Binding-site contacts:
Ligand atom C2 contacts residue TYR175 of chain 1.B at 4.1 Å (hydrophobic).
Ligand atom C16 contacts residue GLU171 of chain 1.B at 3.5 Å.
Ligand atom C11 contacts residue GLU171 of chain 1.B at 3.5 Å.
Ligand atom C3 contacts residue TYR175 of chain 1.B at 4.0 Å (hydrophobic).
Ligand atom C8 contacts residue GLU171 of chain 1.B at 3.6 Å.
Ligand atom C9 contacts residue ASP250 of chain 1.B at 4.0 Å.
Ligand atom C1 contacts residue GLY243 of chain 1.B at 3.5 Å.
Ligand atom C5 contacts residue ARG246 of chain 1.B at 3.8 Å.
Ligand atom CL contacts residue GLY243 of chain 1.B at 3.6 Å.
Ligand atom C8 contacts residue ARG246 of chain 1.B at 3.1 Å.
Ligand atom N1 contacts residue TYR175 of chain 1.B at 3.6 Å.
Ligand atom N1 contacts residue ARG246 of chain 1.B at 3.6 Å.
Ligand atom CL contacts residue TYR175 of chain 1.B at 4.0 Å.
Ligand atom C12 contacts residue GLU171 of chain 1.B at 3.5 Å.
Ligand atom C2 contacts residue GLY243 of chain 1.B at 3.5 Å.
Ligand atom C4 contacts residue ARG246 of chain 1.B at 3.6 Å.
Ligand atom CL contacts residue ARG179 of chain 1.B at 4.0 Å.
Ligand atom C14 contacts residue GLU171 of chain 1.B at 3.5 Å.
Ligand atom C15 contacts residue ARG246 of chain 1.B at 3.7 Å.
Ligand atom C8 contacts residue TYR175 of chain 1.B at 3.7 Å (hydrophobic).
Ligand atom CL contacts residue LYS247 of chain 1.B at 3.8 Å.
Ligand atom C6 contacts residue TYR175 of chain 1.B at 3.2 Å (hydrophobic).
Ligand atom C6 contacts residue GLY243 of chain 1.B at 3.7 Å.
Ligand atom C14 contacts residue ARG246 of chain 1.B at 4.1 Å.
Ligand atom C9 contacts residue ARG246 of chain 1.B at 3.6 Å.
Ligand atom C13 contacts residue GLU171 of chain 1.B at 3.0 Å.
Ligand atom O contacts residue GLU171 of chain 1.B at 2.6 Å (salt-bridge).
Ligand atom C7 contacts residue ARG246 of chain 1.B at 3.3 Å.
Ligand atom C10 contacts residue ARG246 of chain 1.B at 4.0 Å.
Ligand atom C12 contacts residue GLU174 of chain 1.B at 3.8 Å.
Ligand atom C2 contacts residue ARG179 of chain 1.B at 3.8 Å.
Ligand atom C1 contacts residue TYR175 of chain 1.B at 3.5 Å (hydrophobic).
Ligand atom C7 contacts residue TYR175 of chain 1.B at 3.9 Å (hydrophobic).
Ligand atom C5 contacts residue TYR175 of chain 1.B at 3.3 Å (hydrophobic).
Ligand atom CL contacts residue PO41 of chain 1.J at 3.9 Å.
Ligand atom C6 contacts residue LYS247 of chain 1.B at 4.0 Å.
Ligand atom C4 contacts residue TYR175 of chain 1.B at 3.6 Å (hydrophobic).
Ligand atom N2 contacts residue ARG246 of chain 1.B at 3.7 Å.
Ligand atom C9 contacts residue TYR175 of chain 1.B at 3.8 Å (hydrophobic).
Ligand atom C9 contacts residue GLU171 of chain 1.B at 4.0 Å.

Sequence of chain 1.B:
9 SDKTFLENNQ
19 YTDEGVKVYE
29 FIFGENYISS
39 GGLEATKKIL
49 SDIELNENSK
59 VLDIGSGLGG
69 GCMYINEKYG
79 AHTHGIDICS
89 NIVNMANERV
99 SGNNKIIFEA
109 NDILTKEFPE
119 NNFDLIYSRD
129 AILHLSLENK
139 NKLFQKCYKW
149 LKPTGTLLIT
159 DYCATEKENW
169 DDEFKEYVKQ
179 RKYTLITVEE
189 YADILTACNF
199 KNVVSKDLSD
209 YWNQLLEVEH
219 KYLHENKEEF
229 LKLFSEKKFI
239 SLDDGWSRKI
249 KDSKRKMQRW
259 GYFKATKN

A protein and the small-molecule ligand that binds it are described below.
Small molecule (SMILES): CCN(CC)Cc1cc(Nc2ccnc3cc(Cl)ccc23)ccc1O